Sequence of chain 1.B:
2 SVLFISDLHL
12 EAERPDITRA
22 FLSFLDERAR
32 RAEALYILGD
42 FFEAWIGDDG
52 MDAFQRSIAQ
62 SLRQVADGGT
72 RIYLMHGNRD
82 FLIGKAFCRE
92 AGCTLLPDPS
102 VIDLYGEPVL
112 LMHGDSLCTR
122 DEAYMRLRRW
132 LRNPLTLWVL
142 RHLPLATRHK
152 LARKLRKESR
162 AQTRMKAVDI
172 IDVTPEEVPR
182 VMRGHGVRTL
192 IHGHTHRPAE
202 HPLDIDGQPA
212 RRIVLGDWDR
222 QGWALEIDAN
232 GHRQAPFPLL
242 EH

A small-molecule ligand and the protein it binds are described below.
Small molecule (SMILES): CCCCCCCCCCC[C@@H](O)CC(=O)N[C@H]1[C@@H](OP(=O)(O)O)O[C@H](CO)[C@@H](O)[C@@H]1OC(=O)C[C@H](O)CCCCCCCCCCC

Binding-site contacts:
Ligand atom O43 contacts residue LYS167 of chain 1.B at 2.8 Å (salt-bridge).
Ligand atom C8 contacts residue SER160 of chain 1.B at 3.7 Å.
Ligand atom C1 contacts residue ASN79 of chain 1.B at 3.6 Å.
Ligand atom C27 contacts residue ARG149 of chain 1.B at 3.6 Å.
Ligand atom O44 contacts residue ASN79 of chain 1.B at 3.2 Å (h-bond).
Ligand atom C31 contacts residue GLN163 of chain 1.B at 3.5 Å.
Ligand atom O4 contacts residue LYS167 of chain 1.B at 2.9 Å (salt-bridge).
Ligand atom C30 contacts residue GLN163 of chain 1.B at 3.3 Å.
Ligand atom N2 contacts residue SER160 of chain 1.B at 3.0 Å (h-bond).
Ligand atom C4 contacts residue ASP122 of chain 1.B at 3.6 Å.
Ligand atom O1 contacts residue SER160 of chain 1.B at 3.7 Å.
Ligand atom C3 contacts residue SER160 of chain 1.B at 3.7 Å.
Ligand atom O44 contacts residue ARG80 of chain 1.B at 3.6 Å.
Ligand atom O43 contacts residue ALA124 of chain 1.B at 3.4 Å.
Ligand atom O4 contacts residue THR164 of chain 1.B at 3.7 Å.
Ligand atom P45 contacts residue ARG80 of chain 1.B at 3.4 Å.
Ligand atom C19 contacts residue ARG157 of chain 1.B at 3.8 Å.
Ligand atom C3 contacts residue THR164 of chain 1.B at 3.7 Å.
Ligand atom C37 contacts residue LYS155 of chain 1.B at 3.7 Å.
Ligand atom O43 contacts residue GLN163 of chain 1.B at 2.8 Å (h-bond).
Ligand atom O42 contacts residue LYS167 of chain 1.B at 3.2 Å (salt-bridge).
Ligand atom O42 contacts residue THR164 of chain 1.B at 3.2 Å.
Ligand atom C28 contacts residue SER160 of chain 1.B at 3.6 Å.
Ligand atom C7 contacts residue ASN79 of chain 1.B at 3.6 Å.
Ligand atom C22 contacts residue ALA153 of chain 1.B at 3.8 Å (hydrophobic).
Ligand atom O7 contacts residue TYR125 of chain 1.B at 3.6 Å.
Ligand atom O5 contacts residue HIS195 of chain 1.B at 3.6 Å.
Ligand atom O48 contacts residue ARG80 of chain 1.B at 3.8 Å.
Ligand atom O7 contacts residue ASN79 of chain 1.B at 3.1 Å (h-bond).
Ligand atom O47 contacts residue ARG80 of chain 1.B at 2.4 Å (salt-bridge).
Ligand atom O3 contacts residue TYR125 of chain 1.B at 3.2 Å.
Ligand atom C28 contacts residue LYS167 of chain 1.B at 3.5 Å.
Ligand atom C18 contacts residue ARG80 of chain 1.B at 3.5 Å.
Ligand atom C6 contacts residue HIS195 of chain 1.B at 3.6 Å.
Ligand atom C24 contacts residue TRP46 of chain 1.B at 3.5 Å (hydrophobic).
Ligand atom C20 contacts residue ALA45 of chain 1.B at 3.8 Å (hydrophobic).
Ligand atom C21 contacts residue ALA45 of chain 1.B at 3.7 Å (hydrophobic).
Ligand atom O4 contacts residue ASP122 of chain 1.B at 2.7 Å (salt-bridge).
Ligand atom O6 contacts residue HIS195 of chain 1.B at 2.7 Å (h-bond).
Ligand atom O42 contacts residue SER160 of chain 1.B at 3.3 Å (h-bond).